This protein binds this small molecule.
Small molecule (SMILES): Oc1cccc(O)c1O

Binding-site contacts:
Ligand atom C6 contacts residue SER175 of chain 1.O at 3.8 Å.
Ligand atom C5 contacts residue HIS144 of chain 1.O at 3.9 Å.
Ligand atom O2 contacts residue ASP174 of chain 1.O at 2.8 Å (salt-bridge).
Ligand atom C5 contacts residue TRP176 of chain 1.O at 4.0 Å (hydrophobic).
Ligand atom C1 contacts residue SER175 of chain 1.O at 2.8 Å.
Ligand atom O1 contacts residue HIS144 of chain 1.O at 2.5 Å (h-bond).
Ligand atom C2 contacts residue HIS144 of chain 1.O at 3.9 Å.
Ligand atom O2 contacts residue SER175 of chain 1.O at 3.7 Å.
Ligand atom O1 contacts residue MGD1 of chain 1.KC at 3.4 Å (h-bond).
Ligand atom O1 contacts residue SER175 of chain 1.O at 2.5 Å (h-bond).
Ligand atom C1 contacts residue ASP174 of chain 1.O at 4.1 Å.
Ligand atom C2 contacts residue SER143 of chain 1.O at 4.2 Å.
Ligand atom O1 contacts residue 4MO1 of chain 1.LC at 2.5 Å.
Ligand atom C1 contacts residue 4MO1 of chain 1.LC at 3.5 Å.
Ligand atom O2 contacts residue PHE468 of chain 1.O at 3.6 Å.
Ligand atom O2 contacts residue MGD1 of chain 1.JC at 4.1 Å.
Ligand atom C1 contacts residue TRP176 of chain 1.O at 3.5 Å (hydrophobic).
Ligand atom C6 contacts residue HIS144 of chain 1.O at 3.6 Å.
Ligand atom C5 contacts residue CYS557 of chain 1.O at 3.9 Å (hydrophobic).
Ligand atom C5 contacts residue TYR404 of chain 1.O at 3.3 Å (hydrophobic).
Ligand atom C4 contacts residue TYR404 of chain 1.O at 3.4 Å (hydrophobic).
Ligand atom C3 contacts residue TRP176 of chain 1.O at 3.9 Å (hydrophobic).
Ligand atom O3 contacts residue ARG153 of chain 1.O at 2.8 Å (salt-bridge).
Ligand atom C2 contacts residue SER175 of chain 1.O at 3.7 Å.
Ligand atom O1 contacts residue ASP174 of chain 1.O at 3.7 Å.
Ligand atom C2 contacts residue PHE468 of chain 1.O at 4.2 Å (hydrophobic).
Ligand atom O3 contacts residue SER143 of chain 1.O at 4.2 Å.
Ligand atom C6 contacts residue ILE225 of chain 1.O at 4.0 Å (hydrophobic).
Ligand atom O3 contacts residue PHE468 of chain 1.O at 3.4 Å.
Ligand atom C2 contacts residue TRP176 of chain 1.O at 3.6 Å (hydrophobic).
Ligand atom O1 contacts residue MGD1 of chain 1.JC at 3.2 Å (h-bond).
Ligand atom C2 contacts residue ASP174 of chain 1.O at 3.9 Å.
Ligand atom C3 contacts residue ARG153 of chain 1.O at 4.0 Å.
Ligand atom C3 contacts residue PHE468 of chain 1.O at 3.9 Å (hydrophobic).
Ligand atom O2 contacts residue SER143 of chain 1.O at 3.2 Å (h-bond).
Ligand atom C6 contacts residue TRP354 of chain 1.O at 3.8 Å (hydrophobic).
Ligand atom C4 contacts residue TRP176 of chain 1.O at 4.1 Å (hydrophobic).
Ligand atom O2 contacts residue TRP176 of chain 1.O at 3.8 Å.
Ligand atom C1 contacts residue HIS144 of chain 1.O at 3.5 Å.
Ligand atom C6 contacts residue TRP176 of chain 1.O at 3.7 Å (hydrophobic).

Sequence of chain 1.O:
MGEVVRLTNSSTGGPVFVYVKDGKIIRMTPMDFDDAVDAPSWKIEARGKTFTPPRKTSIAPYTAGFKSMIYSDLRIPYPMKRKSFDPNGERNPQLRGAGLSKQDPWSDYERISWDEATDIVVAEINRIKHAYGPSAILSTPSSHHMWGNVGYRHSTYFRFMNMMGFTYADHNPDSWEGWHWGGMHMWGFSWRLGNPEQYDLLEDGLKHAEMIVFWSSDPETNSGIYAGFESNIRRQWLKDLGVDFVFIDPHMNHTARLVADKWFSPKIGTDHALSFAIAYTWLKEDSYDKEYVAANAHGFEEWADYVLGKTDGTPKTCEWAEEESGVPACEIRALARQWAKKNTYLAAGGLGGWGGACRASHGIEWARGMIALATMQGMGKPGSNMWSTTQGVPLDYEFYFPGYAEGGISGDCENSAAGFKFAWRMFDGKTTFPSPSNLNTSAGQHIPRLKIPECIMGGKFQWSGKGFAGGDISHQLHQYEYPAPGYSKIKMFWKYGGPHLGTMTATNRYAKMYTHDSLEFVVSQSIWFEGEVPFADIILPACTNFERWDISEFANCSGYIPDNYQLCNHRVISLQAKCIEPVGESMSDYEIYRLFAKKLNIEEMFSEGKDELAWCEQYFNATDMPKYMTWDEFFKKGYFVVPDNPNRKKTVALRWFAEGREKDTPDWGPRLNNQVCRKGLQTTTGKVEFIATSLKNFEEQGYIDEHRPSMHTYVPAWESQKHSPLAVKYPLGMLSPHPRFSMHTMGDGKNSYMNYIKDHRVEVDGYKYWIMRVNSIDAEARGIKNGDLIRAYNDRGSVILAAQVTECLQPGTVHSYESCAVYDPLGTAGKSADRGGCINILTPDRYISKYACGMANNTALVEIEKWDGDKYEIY